Binding-site contacts:
Ligand atom C01 contacts residue TYR152 of chain 1.B at 3.7 Å (hydrophobic).
Ligand atom O19 contacts residue SER318 of chain 1.B at 2.9 Å (h-bond).
Ligand atom O19 contacts residue GLY317 of chain 1.B at 3.7 Å.
Ligand atom N04 contacts residue SER66 of chain 1.B at 3.5 Å (h-bond).
Ligand atom O19 contacts residue SER66 of chain 1.B at 2.2 Å (h-bond).
Ligand atom C02 contacts residue TYR152 of chain 1.B at 3.8 Å (hydrophobic).
Ligand atom C02 contacts residue LYS69 of chain 1.B at 3.8 Å.
Ligand atom O07 contacts residue GLN122 of chain 1.B at 2.9 Å (h-bond).
Ligand atom O19 contacts residue GLY65 of chain 1.B at 3.8 Å.
Ligand atom C02 contacts residue ASN154 of chain 1.B at 3.7 Å.
Ligand atom C02 contacts residue SER66 of chain 1.B at 2.9 Å.
Ligand atom O24 contacts residue TYR152 of chain 1.B at 2.4 Å (h-bond).
Ligand atom P21 contacts residue TYR152 of chain 1.B at 3.6 Å.
Ligand atom C08 contacts residue TYR225 of chain 1.B at 3.7 Å (hydrophobic).
Ligand atom N04 contacts residue SER318 of chain 1.B at 3.2 Å (h-bond).
Ligand atom C09 contacts residue TYR225 of chain 1.B at 3.8 Å (hydrophobic).
Ligand atom O16 contacts residue THR319 of chain 1.B at 3.5 Å.
Ligand atom B18 contacts residue TYR152 of chain 1.B at 3.6 Å.
Ligand atom C14 contacts residue ASN320 of chain 1.B at 3.4 Å.
Ligand atom S05 contacts residue SER318 of chain 1.B at 3.9 Å.
Ligand atom O22 contacts residue GLY317 of chain 1.B at 3.5 Å (h-bond).
Ligand atom O24 contacts residue LYS315 of chain 1.B at 2.6 Å (salt-bridge).
Ligand atom C03 contacts residue SER66 of chain 1.B at 2.6 Å.
Ligand atom O24 contacts residue SER66 of chain 1.B at 3.3 Å.
Ligand atom O24 contacts residue THR316 of chain 1.B at 3.6 Å (h-bond).
Ligand atom O20 contacts residue SER66 of chain 1.B at 2.6 Å (h-bond).
Ligand atom P21 contacts residue SER66 of chain 1.B at 3.5 Å.
Ligand atom C01 contacts residue LEU121 of chain 1.B at 3.3 Å (hydrophobic).
Ligand atom O22 contacts residue THR316 of chain 1.B at 2.7 Å (h-bond).
Ligand atom O20 contacts residue TYR152 of chain 1.B at 3.8 Å.
Ligand atom P21 contacts residue THR316 of chain 1.B at 3.7 Å.
Ligand atom C14 contacts residue VAL214 of chain 1.B at 3.9 Å (hydrophobic).
Ligand atom O07 contacts residue ASN154 of chain 1.B at 3.1 Å (h-bond).
Ligand atom B18 contacts residue SER66 of chain 1.B at 1.4 Å.
Ligand atom O15 contacts residue ASN320 of chain 1.B at 3.3 Å (h-bond).
Ligand atom O16 contacts residue ASN320 of chain 1.B at 2.8 Å (h-bond).
Ligand atom C10 contacts residue TYR225 of chain 1.B at 3.5 Å (hydrophobic).
Ligand atom O20 contacts residue SER318 of chain 1.B at 3.9 Å.
Ligand atom C08 contacts residue SER318 of chain 1.B at 3.4 Å.
Ligand atom C11 contacts residue TYR225 of chain 1.B at 3.5 Å (hydrophobic).

This protein binds this small molecule.
Small molecule (SMILES): CC[C@@H](NS(=O)(=O)Cc1cccc(C(=O)O)c1)B(O)OP(=O)(O)O

Sequence of chain 1.B:
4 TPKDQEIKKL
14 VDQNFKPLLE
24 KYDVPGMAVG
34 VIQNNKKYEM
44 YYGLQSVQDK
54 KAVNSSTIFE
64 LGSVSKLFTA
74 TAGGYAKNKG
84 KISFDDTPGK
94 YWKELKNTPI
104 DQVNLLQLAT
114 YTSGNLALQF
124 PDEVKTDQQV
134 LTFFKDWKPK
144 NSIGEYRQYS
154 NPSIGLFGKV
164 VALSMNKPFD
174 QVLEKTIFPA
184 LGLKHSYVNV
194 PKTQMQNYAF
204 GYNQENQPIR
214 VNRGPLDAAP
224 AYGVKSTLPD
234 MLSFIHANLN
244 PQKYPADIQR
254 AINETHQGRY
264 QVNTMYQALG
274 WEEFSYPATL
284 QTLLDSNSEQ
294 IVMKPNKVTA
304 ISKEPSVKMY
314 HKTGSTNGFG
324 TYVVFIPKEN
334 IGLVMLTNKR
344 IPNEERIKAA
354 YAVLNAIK